Sequence of chain 1.C:
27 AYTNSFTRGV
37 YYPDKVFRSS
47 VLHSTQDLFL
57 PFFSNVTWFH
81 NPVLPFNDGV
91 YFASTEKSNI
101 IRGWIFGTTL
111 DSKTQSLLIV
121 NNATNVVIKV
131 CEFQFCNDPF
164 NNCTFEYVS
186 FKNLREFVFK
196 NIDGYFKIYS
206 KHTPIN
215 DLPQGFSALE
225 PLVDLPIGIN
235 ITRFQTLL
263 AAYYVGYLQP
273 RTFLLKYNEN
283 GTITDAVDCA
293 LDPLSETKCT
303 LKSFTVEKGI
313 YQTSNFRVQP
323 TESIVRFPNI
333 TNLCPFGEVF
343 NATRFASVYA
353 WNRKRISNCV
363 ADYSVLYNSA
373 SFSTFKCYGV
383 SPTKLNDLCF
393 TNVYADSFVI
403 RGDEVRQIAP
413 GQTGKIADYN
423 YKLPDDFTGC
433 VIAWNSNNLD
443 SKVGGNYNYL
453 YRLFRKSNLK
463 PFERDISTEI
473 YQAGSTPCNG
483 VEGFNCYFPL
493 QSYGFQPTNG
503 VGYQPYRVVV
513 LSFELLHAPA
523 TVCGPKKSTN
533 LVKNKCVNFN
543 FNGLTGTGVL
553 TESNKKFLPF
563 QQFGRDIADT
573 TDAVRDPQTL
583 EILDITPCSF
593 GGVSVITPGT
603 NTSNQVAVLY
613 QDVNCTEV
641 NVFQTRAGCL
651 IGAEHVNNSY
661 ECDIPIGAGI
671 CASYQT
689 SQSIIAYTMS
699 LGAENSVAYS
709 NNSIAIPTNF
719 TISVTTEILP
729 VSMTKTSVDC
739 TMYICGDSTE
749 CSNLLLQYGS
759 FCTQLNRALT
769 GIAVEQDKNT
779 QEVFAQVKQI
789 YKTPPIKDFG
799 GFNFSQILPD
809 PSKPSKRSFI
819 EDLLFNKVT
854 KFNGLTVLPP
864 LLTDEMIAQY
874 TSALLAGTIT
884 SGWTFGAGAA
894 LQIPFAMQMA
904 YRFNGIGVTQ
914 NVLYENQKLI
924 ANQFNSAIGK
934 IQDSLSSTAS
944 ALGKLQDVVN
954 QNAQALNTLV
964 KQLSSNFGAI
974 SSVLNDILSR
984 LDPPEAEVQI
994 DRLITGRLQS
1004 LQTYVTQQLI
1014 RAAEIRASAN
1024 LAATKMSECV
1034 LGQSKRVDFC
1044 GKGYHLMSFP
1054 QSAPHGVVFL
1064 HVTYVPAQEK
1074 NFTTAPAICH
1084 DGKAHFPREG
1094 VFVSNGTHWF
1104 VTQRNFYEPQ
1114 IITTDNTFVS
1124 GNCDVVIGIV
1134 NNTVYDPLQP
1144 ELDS

Binding-site contacts:
Ligand atom O7 contacts residue ASN616 of chain 1.C at 4.2 Å.
Ligand atom C3 contacts residue ASN616 of chain 1.C at 3.7 Å.
Ligand atom O5 contacts residue ASN616 of chain 1.C at 2.6 Å (h-bond).
Ligand atom O6 contacts residue GLU619 of chain 1.C at 4.4 Å.
Ligand atom C1 contacts residue THR618 of chain 1.C at 3.6 Å.
Ligand atom C7 contacts residue ASN616 of chain 1.C at 3.2 Å.
Ligand atom N2 contacts residue ASN616 of chain 1.C at 2.6 Å (h-bond).
Ligand atom C4 contacts residue ASN616 of chain 1.C at 4.3 Å.
Ligand atom C5 contacts residue ASN616 of chain 1.C at 3.8 Å.
Ligand atom O5 contacts residue THR618 of chain 1.C at 3.6 Å.
Ligand atom C2 contacts residue ASN616 of chain 1.C at 2.4 Å.
Ligand atom C8 contacts residue ASN616 of chain 1.C at 3.3 Å.
Ligand atom C8 contacts residue GLN644 of chain 1.C at 4.3 Å.
Ligand atom C1 contacts residue ASN616 of chain 1.C at 1.4 Å.

The small molecule below binds the protein below.
Small molecule (SMILES): CC(=O)N[C@@H]1[C@@H](O)[C@H](O)[C@@H](CO)O[C@H]1O